The protein below binds the small molecule below.
Small molecule (SMILES): Cc1cc2c3c(c1C)C(C)(C)CC3=Nc1c(nc(O)[nH]c1=O)N2C[C@H](O)[C@H](O)[C@H](O)COP(=O)(O)O

Sequence of chain 2.A:
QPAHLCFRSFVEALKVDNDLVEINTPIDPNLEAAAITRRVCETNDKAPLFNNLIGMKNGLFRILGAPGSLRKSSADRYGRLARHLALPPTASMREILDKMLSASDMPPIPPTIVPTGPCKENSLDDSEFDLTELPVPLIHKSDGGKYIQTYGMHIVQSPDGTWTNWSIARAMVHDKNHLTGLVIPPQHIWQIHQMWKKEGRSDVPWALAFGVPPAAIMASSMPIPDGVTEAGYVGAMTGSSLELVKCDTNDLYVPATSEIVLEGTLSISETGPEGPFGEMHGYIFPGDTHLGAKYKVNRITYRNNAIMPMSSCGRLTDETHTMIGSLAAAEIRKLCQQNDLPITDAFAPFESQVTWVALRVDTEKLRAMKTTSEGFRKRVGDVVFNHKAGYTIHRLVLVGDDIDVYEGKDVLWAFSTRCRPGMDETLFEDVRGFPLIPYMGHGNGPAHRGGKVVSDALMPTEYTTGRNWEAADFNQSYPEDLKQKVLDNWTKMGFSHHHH

Binding-site contacts:
Ligand atom C21 contacts residue 4LU1 of chain 2.B at 0.7 Å.
Ligand atom C2 contacts residue 4LU1 of chain 2.B at 2.7 Å.
Ligand atom O5 contacts residue 4LU1 of chain 2.B at 1.7 Å.
Ligand atom C13 contacts residue 4LU1 of chain 2.B at 0.7 Å.
Ligand atom O7 contacts residue 4LU1 of chain 2.B at 0.1 Å (h-bond).
Ligand atom N2 contacts residue 4LU1 of chain 2.B at 1.4 Å.
Ligand atom C22 contacts residue 4LU1 of chain 2.B at 0.7 Å.
Ligand atom P1 contacts residue 4LU1 of chain 2.B at 0.2 Å.
Ligand atom O3 contacts residue ILE171 of chain 2.A at 1.2 Å (h-bond).
Ligand atom C19 contacts residue 4LU1 of chain 2.B at 1.0 Å.
Ligand atom C10 contacts residue 4LU1 of chain 2.B at 0.3 Å.
Ligand atom O9 contacts residue 4LU1 of chain 2.B at 0.4 Å (h-bond).
Ligand atom C11 contacts residue 4LU1 of chain 2.B at 0.7 Å.
Ligand atom C14 contacts residue 4LU1 of chain 2.B at 0.4 Å.
Ligand atom C8 contacts residue 4LU1 of chain 2.B at 0.4 Å.
Ligand atom O7 contacts residue MN1 of chain 2.C at 2.2 Å.
Ligand atom O6 contacts residue K1 of chain 2.D at 2.6 Å.
Ligand atom C7 contacts residue 4LU1 of chain 2.B at 1.2 Å.
Ligand atom O5 contacts residue GLN190 of chain 2.A at 2.8 Å (h-bond).
Ligand atom O8 contacts residue 4LU1 of chain 2.B at 0.4 Å (h-bond).
Ligand atom C12 contacts residue 4LU1 of chain 2.B at 0.4 Å.
Ligand atom C9 contacts residue 4LU1 of chain 2.B at 0.4 Å.
Ligand atom O4 contacts residue 4LU1 of chain 2.B at 1.8 Å (h-bond).
Ligand atom C15 contacts residue 4LU1 of chain 2.B at 0.5 Å.
Ligand atom C19 contacts residue ILE171 of chain 2.A at 2.5 Å (hydrophobic).
Ligand atom C17 contacts residue 4LU1 of chain 2.B at 1.1 Å.
Ligand atom O3 contacts residue 4LU1 of chain 2.B at 2.3 Å (h-bond).
Ligand atom O9 contacts residue LYS391 of chain 2.A at 2.5 Å (salt-bridge).
Ligand atom O2 contacts residue 4LU1 of chain 2.B at 2.6 Å (h-bond).
Ligand atom N4 contacts residue 4LU1 of chain 2.B at 0.8 Å (h-bond).
Ligand atom N3 contacts residue 4LU1 of chain 2.B at 1.3 Å.
Ligand atom C18 contacts residue 4LU1 of chain 2.B at 1.0 Å.
Ligand atom C5 contacts residue 4LU1 of chain 2.B at 0.4 Å.
Ligand atom C4 contacts residue 4LU1 of chain 2.B at 0.7 Å.
Ligand atom O4 contacts residue SER223 of chain 2.A at 2.3 Å (h-bond).
Ligand atom C6 contacts residue 4LU1 of chain 2.B at 0.7 Å.
Ligand atom C16 contacts residue 4LU1 of chain 2.B at 0.5 Å.
Ligand atom C3 contacts residue 4LU1 of chain 2.B at 2.2 Å.
Ligand atom O6 contacts residue 4LU1 of chain 2.B at 0.7 Å (h-bond).
Ligand atom C20 contacts residue 4LU1 of chain 2.B at 1.5 Å.